Sequence of chain 1.A:
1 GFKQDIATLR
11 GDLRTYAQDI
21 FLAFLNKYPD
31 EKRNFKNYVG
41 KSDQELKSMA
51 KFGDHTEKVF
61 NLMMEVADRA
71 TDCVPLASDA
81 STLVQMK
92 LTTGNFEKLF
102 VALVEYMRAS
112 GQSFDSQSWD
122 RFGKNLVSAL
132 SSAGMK

A small-molecule ligand and the protein it binds are described below.
Small molecule (SMILES): Oc1c(Cl)cc(Cl)cc1Cl

Binding-site contacts:
Ligand atom C6 contacts residue HIS55 of chain 1.A at 3.8 Å.
Ligand atom C4 contacts residue PHE21 of chain 1.A at 4.0 Å (hydrophobic).
Ligand atom CL4 contacts residue VAL59 of chain 1.A at 3.6 Å.
Ligand atom C2 contacts residue PHE21 of chain 1.A at 4.2 Å (hydrophobic).
Ligand atom C5 contacts residue PHE35 of chain 1.A at 3.7 Å (hydrophobic).
Ligand atom C4 contacts residue MH01 of chain 1.C at 3.9 Å.
Ligand atom C2 contacts residue PHE35 of chain 1.A at 4.0 Å (hydrophobic).
Ligand atom CL2 contacts residue LYS51 of chain 1.A at 4.4 Å.
Ligand atom C1 contacts residue HIS55 of chain 1.A at 3.4 Å.
Ligand atom CL6 contacts residue MH01 of chain 1.C at 3.7 Å.
Ligand atom C5 contacts residue MH01 of chain 1.C at 3.4 Å.
Ligand atom C1 contacts residue TYR38 of chain 1.A at 3.7 Å (hydrophobic).
Ligand atom C2 contacts residue HIS55 of chain 1.A at 3.6 Å.
Ligand atom CL2 contacts residue HIS55 of chain 1.A at 3.9 Å.
Ligand atom CL4 contacts residue MH01 of chain 1.C at 3.1 Å.
Ligand atom C3 contacts residue PHE35 of chain 1.A at 4.0 Å (hydrophobic).
Ligand atom C4 contacts residue PHE35 of chain 1.A at 3.8 Å (hydrophobic).
Ligand atom C6 contacts residue MH01 of chain 1.C at 4.2 Å.
Ligand atom CL2 contacts residue PHE52 of chain 1.A at 3.7 Å.
Ligand atom C2 contacts residue TYR38 of chain 1.A at 4.0 Å (hydrophobic).
Ligand atom C4 contacts residue VAL59 of chain 1.A at 4.0 Å (hydrophobic).
Ligand atom O1 contacts residue TYR38 of chain 1.A at 2.5 Å (h-bond).
Ligand atom CL6 contacts residue HIS55 of chain 1.A at 3.5 Å.
Ligand atom CL4 contacts residue PHE21 of chain 1.A at 3.7 Å.
Ligand atom C3 contacts residue HIS55 of chain 1.A at 4.3 Å.
Ligand atom O1 contacts residue LYS51 of chain 1.A at 4.2 Å.
Ligand atom C1 contacts residue PHE35 of chain 1.A at 3.9 Å (hydrophobic).
Ligand atom CL2 contacts residue TYR38 of chain 1.A at 3.3 Å.
Ligand atom O1 contacts residue HIS55 of chain 1.A at 2.7 Å (h-bond).
Ligand atom C6 contacts residue PHE35 of chain 1.A at 3.7 Å (hydrophobic).
Ligand atom C3 contacts residue PHE21 of chain 1.A at 3.4 Å (hydrophobic).
Ligand atom C3 contacts residue VAL59 of chain 1.A at 4.5 Å (hydrophobic).
Ligand atom CL2 contacts residue THR56 of chain 1.A at 3.4 Å.
Ligand atom CL2 contacts residue PHE21 of chain 1.A at 4.0 Å.